This small molecule binds to this protein.
Small molecule (SMILES): CC(=O)N[C@@H]1[C@@H](O)[C@H](O)[C@@H](CO)O[C@H]1O

Sequence of chain 1.C:
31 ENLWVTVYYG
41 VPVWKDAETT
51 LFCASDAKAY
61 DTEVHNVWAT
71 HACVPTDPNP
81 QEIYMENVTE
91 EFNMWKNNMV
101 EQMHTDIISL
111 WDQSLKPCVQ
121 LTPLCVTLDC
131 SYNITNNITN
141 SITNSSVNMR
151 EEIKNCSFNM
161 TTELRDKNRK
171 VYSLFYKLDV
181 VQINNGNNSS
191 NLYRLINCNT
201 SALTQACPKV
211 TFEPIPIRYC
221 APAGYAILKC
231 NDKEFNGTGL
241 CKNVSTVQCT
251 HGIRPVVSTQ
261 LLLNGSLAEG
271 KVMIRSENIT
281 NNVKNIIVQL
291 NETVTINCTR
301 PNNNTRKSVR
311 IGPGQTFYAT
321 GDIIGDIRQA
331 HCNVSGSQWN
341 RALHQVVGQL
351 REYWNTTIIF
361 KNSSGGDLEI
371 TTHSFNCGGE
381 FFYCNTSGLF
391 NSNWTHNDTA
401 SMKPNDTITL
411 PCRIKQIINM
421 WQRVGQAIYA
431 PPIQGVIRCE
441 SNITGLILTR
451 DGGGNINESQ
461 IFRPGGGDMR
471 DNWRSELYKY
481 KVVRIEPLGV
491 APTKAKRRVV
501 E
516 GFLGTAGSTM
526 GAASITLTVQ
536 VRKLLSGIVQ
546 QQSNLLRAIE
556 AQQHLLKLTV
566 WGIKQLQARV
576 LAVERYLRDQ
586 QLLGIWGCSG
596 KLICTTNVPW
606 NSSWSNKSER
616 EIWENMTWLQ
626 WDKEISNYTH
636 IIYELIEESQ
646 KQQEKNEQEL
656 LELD

Binding-site contacts:
Ligand atom C3 contacts residue LYS361 of chain 1.C at 3.8 Å.
Ligand atom O7 contacts residue ASN393 of chain 1.C at 4.5 Å.
Ligand atom N2 contacts residue LYS361 of chain 1.C at 4.1 Å.
Ligand atom N2 contacts residue ASN393 of chain 1.C at 2.9 Å (h-bond).
Ligand atom C2 contacts residue LYS361 of chain 1.C at 4.5 Å.
Ligand atom O3 contacts residue LYS361 of chain 1.C at 4.0 Å.
Ligand atom C8 contacts residue SER392 of chain 1.C at 3.7 Å.
Ligand atom C8 contacts residue ASN391 of chain 1.C at 3.9 Å.
Ligand atom C7 contacts residue ASN393 of chain 1.C at 3.9 Å.
Ligand atom C8 contacts residue ASN393 of chain 1.C at 4.1 Å.
Ligand atom O5 contacts residue ASN393 of chain 1.C at 2.4 Å (h-bond).
Ligand atom C2 contacts residue ASN393 of chain 1.C at 2.5 Å.
Ligand atom C8 contacts residue PHE390 of chain 1.C at 4.2 Å (hydrophobic).
Ligand atom C4 contacts residue ASN393 of chain 1.C at 4.2 Å.
Ligand atom C3 contacts residue ASN393 of chain 1.C at 3.8 Å.
Ligand atom C5 contacts residue ASN393 of chain 1.C at 3.7 Å.
Ligand atom C1 contacts residue ASN393 of chain 1.C at 1.4 Å.